The protein below binds the small molecule below.
Small molecule (SMILES): OC[C@H]1O[C@H](O)[C@@H](O)[C@@H](O)[C@@H]1O

Binding-site contacts:
Ligand atom O3 contacts residue MAN7 of chain 3.I at 3.9 Å.
Ligand atom O3 contacts residue MAN8 of chain 3.I at 3.0 Å.
Ligand atom O5 contacts residue MAN7 of chain 3.I at 2.6 Å (h-bond).
Ligand atom O4 contacts residue MAN8 of chain 3.I at 3.4 Å (h-bond).
Ligand atom C5 contacts residue MAN7 of chain 3.I at 3.1 Å.
Ligand atom C4 contacts residue MAN7 of chain 3.I at 4.1 Å.
Ligand atom O2 contacts residue MAN7 of chain 3.I at 3.0 Å (h-bond).
Ligand atom C4 contacts residue MAN8 of chain 3.I at 4.1 Å.
Ligand atom C6 contacts residue MAN7 of chain 3.I at 4.2 Å.
Ligand atom C3 contacts residue MAN7 of chain 3.I at 3.2 Å.
Ligand atom C2 contacts residue MAN7 of chain 3.I at 2.3 Å.
Ligand atom C1 contacts residue MAN7 of chain 3.I at 1.7 Å.
Ligand atom C3 contacts residue MAN8 of chain 3.I at 3.6 Å.